Sequence of chain 1.B:
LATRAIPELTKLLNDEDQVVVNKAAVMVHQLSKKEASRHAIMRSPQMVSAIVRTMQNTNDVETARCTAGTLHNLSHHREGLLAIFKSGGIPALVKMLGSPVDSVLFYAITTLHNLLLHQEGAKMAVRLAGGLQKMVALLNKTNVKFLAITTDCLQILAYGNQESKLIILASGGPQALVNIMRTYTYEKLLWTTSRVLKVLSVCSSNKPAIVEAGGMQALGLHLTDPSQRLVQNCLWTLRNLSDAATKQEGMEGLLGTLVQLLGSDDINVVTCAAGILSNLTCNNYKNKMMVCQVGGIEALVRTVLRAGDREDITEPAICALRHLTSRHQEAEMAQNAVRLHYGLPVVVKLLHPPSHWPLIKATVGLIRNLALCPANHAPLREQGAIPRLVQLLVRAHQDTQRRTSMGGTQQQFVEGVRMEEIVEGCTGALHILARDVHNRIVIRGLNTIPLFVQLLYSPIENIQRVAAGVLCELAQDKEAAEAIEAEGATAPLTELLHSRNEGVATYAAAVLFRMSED

Binding-site contacts:
Ligand atom CZ contacts residue ILE45 of chain 1.C at 3.5 Å (hydrophobic).
Ligand atom CH2 contacts residue LEU41 of chain 1.C at 3.6 Å (hydrophobic).
Ligand atom C contacts residue GLN56 of chain 1.C at 3.5 Å.
Ligand atom SG contacts residue LYS78 of chain 1.C at 2.9 Å (salt-bridge).
Ligand atom OD1 contacts residue TYR51 of chain 1.C at 3.6 Å.
Ligand atom N contacts residue GLN56 of chain 1.C at 3.8 Å.
Ligand atom C contacts residue TYR84 of chain 1.C at 3.6 Å (hydrophobic).
Ligand atom O contacts residue TYR51 of chain 1.C at 3.5 Å (h-bond).
Ligand atom CB contacts residue PHE528 of chain 1.B at 3.5 Å (hydrophobic).
Ligand atom SG contacts residue ALA525 of chain 1.B at 3.8 Å.
Ligand atom CD1 contacts residue GLN56 of chain 1.C at 3.8 Å.
Ligand atom CB contacts residue VAL77 of chain 1.C at 3.8 Å (hydrophobic).
Ligand atom CB contacts residue TYR84 of chain 1.C at 3.3 Å (hydrophobic).
Ligand atom CZ3 contacts residue LEU38 of chain 1.C at 3.1 Å (hydrophobic).
Ligand atom CA contacts residue GLN56 of chain 1.C at 3.8 Å.
Ligand atom O contacts residue MET34 of chain 1.C at 3.0 Å.
Ligand atom CA contacts residue GLN56 of chain 1.C at 3.4 Å.
Ligand atom O contacts residue WHL1 of chain 1.D at 3.1 Å (h-bond).
Ligand atom CA contacts residue WHL1 of chain 1.D at 3.1 Å.
Ligand atom CG1 contacts residue TYR84 of chain 1.C at 3.5 Å (hydrophobic).
Ligand atom CD1 contacts residue LEU38 of chain 1.C at 3.7 Å (hydrophobic).
Ligand atom CE3 contacts residue TYR522 of chain 1.B at 3.7 Å (hydrophobic).
Ligand atom CE3 contacts residue LEU38 of chain 1.C at 3.2 Å (hydrophobic).
Ligand atom CD1 contacts residue TYR51 of chain 1.C at 3.6 Å (hydrophobic).
Ligand atom OD1 contacts residue MET46 of chain 1.C at 3.5 Å.
Ligand atom C contacts residue WHL1 of chain 1.D at 3.6 Å.
Ligand atom SG contacts residue WHL1 of chain 1.D at 1.8 Å.
Ligand atom CA contacts residue WHL1 of chain 1.D at 3.7 Å.
Ligand atom CD1 contacts residue VAL77 of chain 1.C at 3.3 Å (hydrophobic).
Ligand atom CB contacts residue WHL1 of chain 1.D at 2.3 Å.
Ligand atom N contacts residue GLN56 of chain 1.C at 3.2 Å (h-bond).
Ligand atom C contacts residue GLN56 of chain 1.C at 3.6 Å.
Ligand atom ND2 contacts residue MET46 of chain 1.C at 3.7 Å.
Ligand atom C contacts residue MET34 of chain 1.C at 3.8 Å (hydrophobic).
Ligand atom CB contacts residue WHL1 of chain 1.D at 3.6 Å.
Ligand atom O contacts residue TYR84 of chain 1.C at 2.6 Å (h-bond).
Ligand atom O contacts residue GLN56 of chain 1.C at 3.6 Å.
Ligand atom CB contacts residue GLN56 of chain 1.C at 3.5 Å.
Ligand atom N contacts residue GLN56 of chain 1.C at 3.7 Å.
Ligand atom CZ3 contacts residue TYR522 of chain 1.B at 3.4 Å (hydrophobic).

Sequence of chain 1.C:
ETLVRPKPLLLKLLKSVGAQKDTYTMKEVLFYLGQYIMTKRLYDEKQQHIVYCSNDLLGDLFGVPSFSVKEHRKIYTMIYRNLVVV

The protein below binds the small molecule below.
Small molecule (SMILES): CC[C@H](C)[C@H](NC(=O)[C@H](CS)NC(=O)[C@H](CCC(N)=O)NC(=O)[C@H](CC1=c2ccccc2=NC1)NC(=O)[C@H](C)NC(=O)[C@H](C)NC(=O)[C@H](CCCCN)NC(=O)[C@H](Cc1ccccc1)NC(=O)[C@H](CS)NC(=O)[C@H](CC(=O)O)NC(=O)[C@H](CC(N)=O)NC(=O)[C@H](C)N)C(=O)N[C@H](C(=O)N[C@@H](C[C@@H]1CNc2ccccc21)C(=O)N[C@@H](CC(C)C)C(=O)N[C@@H](Cc1cnc[nH]1)C(=O)N[C@H](C=O)CCC(N)=O)[C@@H](C)CC